Sequence of chain 1.A:
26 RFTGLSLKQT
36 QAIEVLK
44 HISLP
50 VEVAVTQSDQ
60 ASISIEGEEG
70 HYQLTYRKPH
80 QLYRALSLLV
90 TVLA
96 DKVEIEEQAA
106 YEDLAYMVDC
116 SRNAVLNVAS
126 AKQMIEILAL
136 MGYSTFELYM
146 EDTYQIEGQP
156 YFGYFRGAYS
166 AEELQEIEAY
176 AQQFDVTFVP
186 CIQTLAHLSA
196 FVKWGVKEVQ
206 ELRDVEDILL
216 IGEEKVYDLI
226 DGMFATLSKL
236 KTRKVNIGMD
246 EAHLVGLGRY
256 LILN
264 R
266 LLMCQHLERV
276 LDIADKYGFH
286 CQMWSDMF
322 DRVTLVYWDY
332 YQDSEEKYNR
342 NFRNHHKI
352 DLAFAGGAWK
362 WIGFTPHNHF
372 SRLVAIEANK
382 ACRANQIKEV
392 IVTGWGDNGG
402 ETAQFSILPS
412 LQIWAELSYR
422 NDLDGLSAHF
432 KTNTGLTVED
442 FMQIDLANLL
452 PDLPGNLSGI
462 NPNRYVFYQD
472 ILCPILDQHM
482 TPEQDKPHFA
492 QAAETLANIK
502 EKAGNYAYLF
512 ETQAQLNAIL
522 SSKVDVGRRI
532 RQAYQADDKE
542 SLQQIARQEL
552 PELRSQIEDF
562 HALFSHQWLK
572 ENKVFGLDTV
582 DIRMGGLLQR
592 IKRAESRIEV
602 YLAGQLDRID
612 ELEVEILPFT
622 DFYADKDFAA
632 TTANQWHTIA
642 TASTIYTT

A protein and the small-molecule ligand that binds it are described below.
Small molecule (SMILES): CC(=O)N[C@H]1/C(=N/OC(=O)Nc2ccccc2)O[C@H](CO)[C@H](O)[C@@H]1O

Sequence of chain 2.A:
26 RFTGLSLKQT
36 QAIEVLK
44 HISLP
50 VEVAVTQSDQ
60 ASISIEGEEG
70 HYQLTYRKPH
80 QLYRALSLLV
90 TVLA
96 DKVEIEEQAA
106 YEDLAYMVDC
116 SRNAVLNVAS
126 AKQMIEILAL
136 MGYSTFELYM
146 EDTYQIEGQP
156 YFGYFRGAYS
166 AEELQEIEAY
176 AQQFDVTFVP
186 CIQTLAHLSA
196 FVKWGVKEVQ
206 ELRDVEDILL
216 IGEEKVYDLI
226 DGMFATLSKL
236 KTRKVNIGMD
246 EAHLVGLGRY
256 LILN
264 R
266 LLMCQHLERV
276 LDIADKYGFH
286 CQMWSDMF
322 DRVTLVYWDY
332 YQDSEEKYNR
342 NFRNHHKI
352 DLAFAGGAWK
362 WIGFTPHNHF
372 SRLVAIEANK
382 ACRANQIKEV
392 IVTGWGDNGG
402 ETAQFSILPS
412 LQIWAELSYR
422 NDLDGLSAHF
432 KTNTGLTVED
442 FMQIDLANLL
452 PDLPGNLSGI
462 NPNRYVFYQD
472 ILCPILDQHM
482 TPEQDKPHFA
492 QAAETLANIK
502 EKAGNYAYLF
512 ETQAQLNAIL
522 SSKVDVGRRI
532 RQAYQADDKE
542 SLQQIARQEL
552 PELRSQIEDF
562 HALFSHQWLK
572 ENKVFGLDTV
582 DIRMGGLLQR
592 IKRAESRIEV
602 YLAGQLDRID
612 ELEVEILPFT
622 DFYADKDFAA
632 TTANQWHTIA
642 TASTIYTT

Binding-site contacts:
Ligand atom NAI contacts residue ASP245 of chain 2.A at 3.1 Å (salt-bridge).
Ligand atom CAD contacts residue ASP398 of chain 2.A at 3.5 Å.
Ligand atom CAP contacts residue TRP329 of chain 2.A at 3.5 Å (hydrophobic).
Ligand atom NAY contacts residue TRP329 of chain 2.A at 3.5 Å.
Ligand atom OAJ contacts residue TRP396 of chain 2.A at 3.3 Å.
Ligand atom OAK contacts residue ARG117 of chain 2.A at 3.6 Å (salt-bridge).
Ligand atom CAH contacts residue TRP289 of chain 2.A at 3.5 Å (hydrophobic).
Ligand atom OAR contacts residue TRP329 of chain 2.A at 3.8 Å.
Ligand atom OAM contacts residue ASP398 of chain 2.A at 2.5 Å (salt-bridge).
Ligand atom CAG contacts residue TYR331 of chain 2.A at 3.4 Å (hydrophobic).
Ligand atom CAH contacts residue ASP245 of chain 2.A at 3.7 Å.
Ligand atom CAF contacts residue TRP396 of chain 2.A at 3.7 Å (hydrophobic).
Ligand atom OAQ contacts residue GLU246 of chain 2.A at 3.7 Å.
Ligand atom CAP contacts residue TYR332 of chain 2.A at 3.3 Å (hydrophobic).
Ligand atom CAX contacts residue TYR332 of chain 2.A at 3.8 Å (hydrophobic).
Ligand atom NAO contacts residue TYR332 of chain 2.A at 2.6 Å (h-bond).
Ligand atom OAM contacts residue TRP362 of chain 2.A at 3.4 Å (h-bond).
Ligand atom CAB contacts residue GLU246 of chain 2.A at 3.5 Å.
Ligand atom OAN contacts residue TYR331 of chain 2.A at 2.4 Å (h-bond).
Ligand atom OAN contacts residue TRP396 of chain 2.A at 3.2 Å.
Ligand atom CAH contacts residue TYR331 of chain 2.A at 3.8 Å (hydrophobic).
Ligand atom OAN contacts residue TRP329 of chain 2.A at 3.6 Å.
Ligand atom OAR contacts residue GLU246 of chain 2.A at 2.7 Å (salt-bridge).
Ligand atom CAH contacts residue TRP396 of chain 2.A at 3.7 Å (hydrophobic).
Ligand atom CAF contacts residue TRP362 of chain 2.A at 3.4 Å (hydrophobic).
Ligand atom CAD contacts residue TRP396 of chain 2.A at 3.7 Å (hydrophobic).
Ligand atom CAC contacts residue TRP396 of chain 2.A at 3.4 Å (hydrophobic).
Ligand atom OAK contacts residue ASP398 of chain 2.A at 2.7 Å (salt-bridge).
Ligand atom CAS contacts residue TYR332 of chain 2.A at 3.6 Å (hydrophobic).
Ligand atom CAP contacts residue GLU246 of chain 2.A at 3.6 Å.
Ligand atom CAG contacts residue TRP396 of chain 2.A at 3.4 Å (hydrophobic).
Ligand atom CAE contacts residue TRP396 of chain 2.A at 3.4 Å (hydrophobic).
Ligand atom NAY contacts residue GLU246 of chain 2.A at 3.0 Å (salt-bridge).
Ligand atom OAJ contacts residue ARG117 of chain 2.A at 2.8 Å (salt-bridge).
Ligand atom NAI contacts residue GLU246 of chain 2.A at 3.7 Å.
Ligand atom OAQ contacts residue TRP329 of chain 2.A at 3.1 Å.
Ligand atom CAF contacts residue ASP398 of chain 2.A at 3.3 Å.
Ligand atom OAL contacts residue TYR331 of chain 2.A at 3.8 Å.
Ligand atom OAQ contacts residue TYR332 of chain 2.A at 3.1 Å (h-bond).
Ligand atom CAH contacts residue TRP329 of chain 2.A at 3.7 Å (hydrophobic).